Binding-site contacts:
Ligand atom C4 contacts residue ASN273 of chain 1.A at 4.1 Å.
Ligand atom C5 contacts residue THR275 of chain 1.A at 3.8 Å.
Ligand atom O5 contacts residue THR275 of chain 1.A at 3.0 Å (h-bond).
Ligand atom C1 contacts residue THR275 of chain 1.A at 3.7 Å.
Ligand atom C3 contacts residue ASN273 of chain 1.A at 3.7 Å.
Ligand atom O5 contacts residue ASN276 of chain 1.A at 3.8 Å.
Ligand atom C7 contacts residue ASN273 of chain 1.A at 3.1 Å.
Ligand atom C1 contacts residue ASN276 of chain 1.A at 4.5 Å.
Ligand atom C6 contacts residue ASN276 of chain 1.A at 4.0 Å.
Ligand atom C2 contacts residue ASN273 of chain 1.A at 2.4 Å.
Ligand atom C8 contacts residue ASN273 of chain 1.A at 4.4 Å.
Ligand atom C6 contacts residue THR275 of chain 1.A at 4.2 Å.
Ligand atom O6 contacts residue ASN276 of chain 1.A at 3.7 Å.
Ligand atom O6 contacts residue THR275 of chain 1.A at 3.1 Å (h-bond).
Ligand atom C5 contacts residue ASN273 of chain 1.A at 3.6 Å.
Ligand atom O5 contacts residue ASN273 of chain 1.A at 2.3 Å (h-bond).
Ligand atom N2 contacts residue ASN273 of chain 1.A at 2.9 Å (h-bond).
Ligand atom C1 contacts residue ASN273 of chain 1.A at 1.4 Å.
Ligand atom O7 contacts residue ASN273 of chain 1.A at 2.9 Å (h-bond).
Ligand atom C6 contacts residue ASN273 of chain 1.A at 4.4 Å.

Sequence of chain 1.A:
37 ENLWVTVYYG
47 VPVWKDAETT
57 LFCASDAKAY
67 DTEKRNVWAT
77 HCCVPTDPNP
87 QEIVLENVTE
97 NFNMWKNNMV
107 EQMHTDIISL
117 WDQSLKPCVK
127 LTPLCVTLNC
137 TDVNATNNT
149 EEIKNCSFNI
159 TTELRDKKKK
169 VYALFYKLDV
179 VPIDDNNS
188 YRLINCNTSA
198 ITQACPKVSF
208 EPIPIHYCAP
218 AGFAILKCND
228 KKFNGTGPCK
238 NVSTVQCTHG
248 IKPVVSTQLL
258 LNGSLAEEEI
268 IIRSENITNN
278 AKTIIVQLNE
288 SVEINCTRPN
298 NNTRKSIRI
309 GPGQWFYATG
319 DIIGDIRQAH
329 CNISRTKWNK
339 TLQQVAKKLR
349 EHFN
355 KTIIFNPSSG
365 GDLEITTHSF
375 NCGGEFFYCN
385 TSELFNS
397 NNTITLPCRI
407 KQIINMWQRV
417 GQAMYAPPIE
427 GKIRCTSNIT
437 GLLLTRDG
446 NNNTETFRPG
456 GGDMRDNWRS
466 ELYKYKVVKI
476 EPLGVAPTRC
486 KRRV

This small molecule binds to this protein.
Small molecule (SMILES): CC(=O)N[C@@H]1[C@@H](O)[C@H](O)[C@@H](CO)O[C@H]1O